A protein and the small-molecule ligand that binds it are described below.
Small molecule (SMILES): CCCCCCCC(=O)OC[C@H](COP(=O)(O)O[C@@H]1[C@H](O)[C@H](O)[C@@H](OP(=O)(O)O)[C@H](OP(=O)(O)O)[C@H]1O)OC(=O)CCCCCCC

Binding-site contacts:
Ligand atom C8A contacts residue PHE813 of chain 1.D at 3.8 Å (hydrophobic).
Ligand atom C6A contacts residue LEU812 of chain 1.D at 3.5 Å (hydrophobic).
Ligand atom C3 contacts residue PRO815 of chain 1.D at 3.7 Å (hydrophobic).
Ligand atom C3A contacts residue LYS814 of chain 1.D at 3.3 Å.
Ligand atom P5 contacts residue LYS817 of chain 1.D at 3.9 Å.
Ligand atom O11 contacts residue PRO816 of chain 1.D at 3.3 Å.
Ligand atom O42 contacts residue ARG603 of chain 1.C at 3.9 Å.
Ligand atom O4 contacts residue LYS817 of chain 1.D at 3.2 Å (salt-bridge).
Ligand atom O3 contacts residue PRO815 of chain 1.D at 3.5 Å.
Ligand atom O3 contacts residue ARG602 of chain 1.C at 3.4 Å (salt-bridge).
Ligand atom O1A contacts residue PRO815 of chain 1.D at 4.0 Å.
Ligand atom O42 contacts residue ARG602 of chain 1.C at 3.6 Å (salt-bridge).
Ligand atom O1A contacts residue PRO598 of chain 1.C at 3.9 Å.
Ligand atom C8B contacts residue LEU601 of chain 1.C at 3.8 Å (hydrophobic).
Ligand atom P4 contacts residue ARG603 of chain 1.C at 3.9 Å.
Ligand atom C2 contacts residue PRO815 of chain 1.D at 3.7 Å (hydrophobic).
Ligand atom O51 contacts residue LYS817 of chain 1.D at 3.4 Å (salt-bridge).
Ligand atom O52 contacts residue LYS817 of chain 1.D at 3.2 Å (salt-bridge).
Ligand atom C2A contacts residue PRO816 of chain 1.D at 3.7 Å (hydrophobic).
Ligand atom O43 contacts residue LYS817 of chain 1.D at 3.1 Å (salt-bridge).
Ligand atom O3 contacts residue PRO598 of chain 1.C at 4.0 Å.
Ligand atom P4 contacts residue LYS817 of chain 1.D at 3.8 Å.
Ligand atom P4 contacts residue TYR818 of chain 1.D at 4.0 Å.
Ligand atom C7B contacts residue LEU601 of chain 1.C at 3.9 Å (hydrophobic).
Ligand atom C2A contacts residue LYS814 of chain 1.D at 3.8 Å.
Ligand atom O42 contacts residue TYR818 of chain 1.D at 3.7 Å.
Ligand atom C2A contacts residue PRO815 of chain 1.D at 3.6 Å (hydrophobic).
Ligand atom C3A contacts residue PRO815 of chain 1.D at 3.6 Å (hydrophobic).
Ligand atom C4A contacts residue PRO598 of chain 1.C at 4.1 Å (hydrophobic).
Ligand atom C3 contacts residue GLY599 of chain 1.C at 4.1 Å.
Ligand atom C5A contacts residue LEU812 of chain 1.D at 3.5 Å (hydrophobic).
Ligand atom O41 contacts residue ARG603 of chain 1.C at 2.9 Å (salt-bridge).
Ligand atom O2C contacts residue PRO598 of chain 1.C at 4.1 Å.
Ligand atom C5A contacts residue PHE813 of chain 1.D at 3.8 Å (hydrophobic).
Ligand atom C8A contacts residue PHE597 of chain 1.C at 3.6 Å (hydrophobic).
Ligand atom O42 contacts residue GLY599 of chain 1.C at 3.4 Å.
Ligand atom O3 contacts residue GLY599 of chain 1.C at 3.0 Å (h-bond).
Ligand atom O2 contacts residue GLY599 of chain 1.C at 3.3 Å (h-bond).
Ligand atom O2 contacts residue PRO598 of chain 1.C at 3.6 Å.
Ligand atom O43 contacts residue TYR818 of chain 1.D at 3.4 Å (h-bond).

Sequence of chain 1.C:
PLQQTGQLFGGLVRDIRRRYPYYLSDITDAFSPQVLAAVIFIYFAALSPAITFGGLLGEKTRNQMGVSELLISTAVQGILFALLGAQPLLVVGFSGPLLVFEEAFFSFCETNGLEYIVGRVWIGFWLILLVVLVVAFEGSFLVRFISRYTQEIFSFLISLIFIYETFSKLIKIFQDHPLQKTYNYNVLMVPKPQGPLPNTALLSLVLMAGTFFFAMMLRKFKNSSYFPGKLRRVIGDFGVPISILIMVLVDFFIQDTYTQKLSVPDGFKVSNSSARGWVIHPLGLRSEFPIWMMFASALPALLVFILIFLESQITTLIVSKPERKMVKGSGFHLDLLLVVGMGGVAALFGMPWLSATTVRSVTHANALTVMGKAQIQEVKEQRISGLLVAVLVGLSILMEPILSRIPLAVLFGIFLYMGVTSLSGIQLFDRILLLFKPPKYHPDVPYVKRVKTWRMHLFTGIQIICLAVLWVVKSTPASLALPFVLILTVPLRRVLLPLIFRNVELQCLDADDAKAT

Sequence of chain 1.D:
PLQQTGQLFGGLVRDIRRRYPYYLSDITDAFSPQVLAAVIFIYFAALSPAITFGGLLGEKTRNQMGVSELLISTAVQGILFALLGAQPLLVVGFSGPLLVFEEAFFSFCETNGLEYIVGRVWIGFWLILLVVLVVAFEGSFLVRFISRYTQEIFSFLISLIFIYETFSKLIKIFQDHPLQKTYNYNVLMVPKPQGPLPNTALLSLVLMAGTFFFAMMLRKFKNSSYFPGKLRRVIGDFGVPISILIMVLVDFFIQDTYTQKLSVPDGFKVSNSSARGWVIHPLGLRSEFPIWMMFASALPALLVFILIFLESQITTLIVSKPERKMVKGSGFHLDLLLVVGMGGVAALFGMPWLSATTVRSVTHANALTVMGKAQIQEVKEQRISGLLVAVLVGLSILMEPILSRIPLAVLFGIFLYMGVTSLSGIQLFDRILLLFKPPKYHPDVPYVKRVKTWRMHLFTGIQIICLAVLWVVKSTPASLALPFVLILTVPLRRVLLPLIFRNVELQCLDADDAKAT